Binding-site contacts:
Ligand atom C6' contacts residue HIS378 of chain 1.A at 3.5 Å.
Ligand atom O6' contacts residue ASN485 of chain 1.A at 2.8 Å (h-bond).
Ligand atom N3 contacts residue THR379 of chain 1.A at 3.8 Å.
Ligand atom N5 contacts residue ASN285 of chain 1.A at 3.5 Å (h-bond).
Ligand atom N3 contacts residue HIS378 of chain 1.A at 3.6 Å.
Ligand atom N5 contacts residue LEU137 of chain 1.A at 3.7 Å.
Ligand atom C8 contacts residue HIS342 of chain 1.A at 3.7 Å.
Ligand atom O3' contacts residue SER675 of chain 1.A at 3.1 Å (h-bond).
Ligand atom C14 contacts residue PHE286 of chain 1.A at 3.6 Å (hydrophobic).
Ligand atom C17 contacts residue GLU89 of chain 1.A at 3.7 Å.
Ligand atom O2' contacts residue TYR574 of chain 1.A at 3.1 Å (h-bond).
Ligand atom C16 contacts residue TYR281 of chain 1.A at 3.5 Å (hydrophobic).
Ligand atom C10 contacts residue GLU89 of chain 1.A at 3.7 Å.
Ligand atom C1 contacts residue HIS378 of chain 1.A at 3.7 Å.
Ligand atom C13 contacts residue PHE286 of chain 1.A at 3.4 Å (hydrophobic).
Ligand atom C10 contacts residue ASN283 of chain 1.A at 3.5 Å.
Ligand atom C17 contacts residue ASN283 of chain 1.A at 3.2 Å.
Ligand atom O3' contacts residue GLY676 of chain 1.A at 3.2 Å (h-bond).
Ligand atom C3' contacts residue GLU673 of chain 1.A at 3.4 Å.
Ligand atom C16 contacts residue ARG293 of chain 1.A at 3.6 Å.
Ligand atom O2' contacts residue GLU673 of chain 1.A at 3.2 Å (salt-bridge).
Ligand atom C6 contacts residue ASN285 of chain 1.A at 3.6 Å.
Ligand atom O6' contacts residue HIS378 of chain 1.A at 2.7 Å (h-bond).
Ligand atom C4 contacts residue ASN285 of chain 1.A at 3.6 Å.
Ligand atom N2 contacts residue HIS378 of chain 1.A at 2.7 Å (h-bond).
Ligand atom O4' contacts residue GLY676 of chain 1.A at 2.9 Å (h-bond).
Ligand atom O3' contacts residue ALA674 of chain 1.A at 3.2 Å (h-bond).
Ligand atom O4' contacts residue SER675 of chain 1.A at 3.6 Å.
Ligand atom C15 contacts residue ARG293 of chain 1.A at 3.5 Å.
Ligand atom C2' contacts residue HIS378 of chain 1.A at 3.5 Å.
Ligand atom O2' contacts residue ASN285 of chain 1.A at 3.0 Å (h-bond).
Ligand atom O5' contacts residue HIS378 of chain 1.A at 3.8 Å.
Ligand atom C6' contacts residue ASN485 of chain 1.A at 3.4 Å.
Ligand atom O4' contacts residue ASN485 of chain 1.A at 3.6 Å.
Ligand atom C7 contacts residue ASN285 of chain 1.A at 3.6 Å.
Ligand atom N2 contacts residue ASN285 of chain 1.A at 3.7 Å.
Ligand atom C14 contacts residue ARG293 of chain 1.A at 3.7 Å.
Ligand atom N3 contacts residue ASN285 of chain 1.A at 3.7 Å.
Ligand atom O3' contacts residue GLU673 of chain 1.A at 2.7 Å (salt-bridge).
Ligand atom C1 contacts residue ASN285 of chain 1.A at 3.5 Å.

Sequence of chain 1.A:
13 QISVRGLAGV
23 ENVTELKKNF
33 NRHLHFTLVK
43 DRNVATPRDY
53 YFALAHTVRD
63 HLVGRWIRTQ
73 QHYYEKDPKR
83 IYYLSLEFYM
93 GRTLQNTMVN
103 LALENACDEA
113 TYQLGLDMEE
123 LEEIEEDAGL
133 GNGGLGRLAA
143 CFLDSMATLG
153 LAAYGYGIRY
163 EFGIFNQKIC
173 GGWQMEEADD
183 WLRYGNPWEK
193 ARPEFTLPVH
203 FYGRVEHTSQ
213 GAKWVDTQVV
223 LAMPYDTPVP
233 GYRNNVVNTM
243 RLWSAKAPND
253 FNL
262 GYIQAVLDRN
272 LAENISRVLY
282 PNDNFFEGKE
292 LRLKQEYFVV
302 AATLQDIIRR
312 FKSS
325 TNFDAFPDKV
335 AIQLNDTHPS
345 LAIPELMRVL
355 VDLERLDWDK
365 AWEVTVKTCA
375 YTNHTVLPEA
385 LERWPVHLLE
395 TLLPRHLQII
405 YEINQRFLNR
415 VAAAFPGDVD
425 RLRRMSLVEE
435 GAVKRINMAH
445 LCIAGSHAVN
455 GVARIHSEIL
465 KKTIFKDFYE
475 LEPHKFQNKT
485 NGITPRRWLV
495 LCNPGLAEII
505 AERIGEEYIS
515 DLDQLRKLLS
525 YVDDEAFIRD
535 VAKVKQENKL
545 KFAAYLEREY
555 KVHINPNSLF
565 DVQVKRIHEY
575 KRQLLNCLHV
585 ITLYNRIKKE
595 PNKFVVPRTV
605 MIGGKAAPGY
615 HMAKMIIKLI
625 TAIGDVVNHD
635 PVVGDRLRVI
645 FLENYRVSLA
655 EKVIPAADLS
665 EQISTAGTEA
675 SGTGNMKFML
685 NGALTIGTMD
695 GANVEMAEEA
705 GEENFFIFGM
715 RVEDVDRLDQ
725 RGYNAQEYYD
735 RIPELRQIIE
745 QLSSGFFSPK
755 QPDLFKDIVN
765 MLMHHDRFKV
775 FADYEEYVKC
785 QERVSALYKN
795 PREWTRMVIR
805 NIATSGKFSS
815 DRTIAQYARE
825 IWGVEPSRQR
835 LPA

This small molecule binds to this protein.
Small molecule (SMILES): OC[C@H]1O[C@@H](c2nnc(-c3ccc(-c4ccccc4)cc3)[nH]2)[C@H](O)[C@@H](O)[C@@H]1O